Sequence of chain 1.A:
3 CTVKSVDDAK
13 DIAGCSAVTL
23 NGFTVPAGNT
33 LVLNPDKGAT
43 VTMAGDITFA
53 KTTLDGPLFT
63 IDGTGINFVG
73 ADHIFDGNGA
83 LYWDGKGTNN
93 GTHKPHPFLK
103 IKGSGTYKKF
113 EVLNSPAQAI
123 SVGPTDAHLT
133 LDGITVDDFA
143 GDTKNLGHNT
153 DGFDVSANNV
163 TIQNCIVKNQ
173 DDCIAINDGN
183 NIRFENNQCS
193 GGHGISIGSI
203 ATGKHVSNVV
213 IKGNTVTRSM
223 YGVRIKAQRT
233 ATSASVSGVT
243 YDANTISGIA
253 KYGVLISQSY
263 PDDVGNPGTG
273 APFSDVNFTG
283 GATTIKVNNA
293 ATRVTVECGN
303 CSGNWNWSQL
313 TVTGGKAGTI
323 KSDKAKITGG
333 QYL

A protein and the small-molecule ligand that binds it are described below.
Small molecule (SMILES): CC(=O)N[C@@H]1[C@@H](O)[C@H](O)[C@@H](CO)O[C@H]1O

Binding-site contacts:
Ligand atom C7 contacts residue ASN161 of chain 1.A at 3.4 Å.
Ligand atom C8 contacts residue ASN161 of chain 1.A at 4.4 Å.
Ligand atom C8 contacts residue ALA129 of chain 1.A at 4.1 Å (hydrophobic).
Ligand atom N2 contacts residue ASN161 of chain 1.A at 2.9 Å (h-bond).
Ligand atom O6 contacts residue ASN160 of chain 1.A at 3.8 Å.
Ligand atom C2 contacts residue ASN161 of chain 1.A at 2.5 Å.
Ligand atom C6 contacts residue ASN160 of chain 1.A at 3.8 Å.
Ligand atom C1 contacts residue ASN161 of chain 1.A at 1.4 Å.
Ligand atom C5 contacts residue ASN160 of chain 1.A at 4.1 Å.
Ligand atom C5 contacts residue ASN161 of chain 1.A at 3.6 Å.
Ligand atom O7 contacts residue ASN161 of chain 1.A at 3.2 Å.
Ligand atom O5 contacts residue ASN160 of chain 1.A at 3.4 Å.
Ligand atom C4 contacts residue ASN161 of chain 1.A at 4.3 Å.
Ligand atom C8 contacts residue HIS130 of chain 1.A at 4.1 Å.
Ligand atom O6 contacts residue ASN161 of chain 1.A at 4.1 Å.
Ligand atom C1 contacts residue ASN160 of chain 1.A at 4.0 Å.
Ligand atom C3 contacts residue ASN161 of chain 1.A at 3.8 Å.
Ligand atom O5 contacts residue ASN161 of chain 1.A at 2.4 Å (h-bond).
Ligand atom O6 contacts residue ASN182 of chain 1.A at 3.4 Å (h-bond).